Sequence of chain 1.A:
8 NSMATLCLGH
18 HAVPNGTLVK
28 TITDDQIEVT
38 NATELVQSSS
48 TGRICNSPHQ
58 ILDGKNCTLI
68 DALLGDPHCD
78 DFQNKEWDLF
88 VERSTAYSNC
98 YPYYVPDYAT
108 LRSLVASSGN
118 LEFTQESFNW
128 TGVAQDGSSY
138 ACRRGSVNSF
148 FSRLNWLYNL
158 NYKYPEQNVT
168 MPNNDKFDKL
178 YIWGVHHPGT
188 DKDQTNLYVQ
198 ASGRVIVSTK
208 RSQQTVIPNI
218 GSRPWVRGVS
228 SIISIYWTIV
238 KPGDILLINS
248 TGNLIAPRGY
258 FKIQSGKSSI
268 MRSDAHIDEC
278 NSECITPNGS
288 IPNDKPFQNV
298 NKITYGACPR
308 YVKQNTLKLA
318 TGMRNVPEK

Sequence of chain 3.A:
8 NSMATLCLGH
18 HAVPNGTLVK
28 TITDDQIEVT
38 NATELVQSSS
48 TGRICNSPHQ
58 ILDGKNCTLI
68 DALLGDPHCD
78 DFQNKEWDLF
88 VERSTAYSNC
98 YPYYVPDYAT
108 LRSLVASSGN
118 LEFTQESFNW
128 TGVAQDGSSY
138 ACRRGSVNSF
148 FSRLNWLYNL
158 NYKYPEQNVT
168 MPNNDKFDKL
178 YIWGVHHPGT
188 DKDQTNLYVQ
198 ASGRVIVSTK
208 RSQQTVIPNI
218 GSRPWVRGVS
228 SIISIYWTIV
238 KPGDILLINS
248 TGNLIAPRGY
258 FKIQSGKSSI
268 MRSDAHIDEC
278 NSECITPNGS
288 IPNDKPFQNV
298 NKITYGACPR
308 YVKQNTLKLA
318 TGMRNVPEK

This protein binds this small molecule.
Small molecule (SMILES): CC(=O)N[C@H]1[C@H](O[C@H]2[C@H](O)[C@@H](NC(C)=O)CO[C@@H]2CO)O[C@H](CO)[C@@H](O[C@H]2O[C@H](CO[C@H]3O[C@H](CO)[C@@H](O)[C@H](O)[C@@H]3O)[C@@H](O)[C@H](O[C@H]3O[C@H](CO)[C@@H](O)[C@H](O)[C@@H]3O[C@H]3O[C@H](CO)[C@@H](O)[C@H](O)[C@@H]3O)[C@@H]2O)[C@@H]1O

Binding-site contacts:
Ligand atom O5 contacts residue SER219 of chain 1.A at 4.0 Å.
Ligand atom C6 contacts residue TRP222 of chain 1.A at 3.8 Å (hydrophobic).
Ligand atom C6 contacts residue THR167 of chain 3.A at 3.3 Å.
Ligand atom C5 contacts residue SER219 of chain 1.A at 4.2 Å.
Ligand atom C2 contacts residue TRP222 of chain 1.A at 4.2 Å (hydrophobic).
Ligand atom C6 contacts residue TYR137 of chain 1.A at 3.8 Å (hydrophobic).
Ligand atom C5 contacts residue TRP222 of chain 1.A at 3.5 Å (hydrophobic).
Ligand atom C3 contacts residue TRP222 of chain 1.A at 4.3 Å (hydrophobic).
Ligand atom C7 contacts residue ASN165 of chain 3.A at 3.7 Å.
Ligand atom C5 contacts residue ASN165 of chain 3.A at 3.6 Å.
Ligand atom C2 contacts residue SER219 of chain 1.A at 3.2 Å.
Ligand atom N2 contacts residue ASN165 of chain 3.A at 2.9 Å (h-bond).
Ligand atom O7 contacts residue NAG1 of chain 3.F at 4.0 Å.
Ligand atom O5 contacts residue ASN165 of chain 3.A at 2.3 Å (h-bond).
Ligand atom O5 contacts residue TRP222 of chain 1.A at 4.1 Å.
Ligand atom C4 contacts residue SER219 of chain 1.A at 4.2 Å.
Ligand atom C7 contacts residue NAG1 of chain 3.F at 3.9 Å.
Ligand atom O7 contacts residue TRP222 of chain 1.A at 3.7 Å.
Ligand atom C1 contacts residue SER219 of chain 1.A at 3.0 Å.
Ligand atom O3 contacts residue SER219 of chain 1.A at 4.1 Å.
Ligand atom C8 contacts residue NAG1 of chain 3.F at 3.7 Å.
Ligand atom O6 contacts residue TRP222 of chain 1.A at 3.2 Å.
Ligand atom C4 contacts residue ASN165 of chain 3.A at 4.2 Å.
Ligand atom C6 contacts residue TRP222 of chain 1.A at 3.4 Å (hydrophobic).
Ligand atom O4 contacts residue TYR137 of chain 1.A at 4.0 Å.
Ligand atom O6 contacts residue THR167 of chain 3.A at 4.0 Å.
Ligand atom O7 contacts residue ASN165 of chain 3.A at 4.0 Å.
Ligand atom C2 contacts residue ASN165 of chain 3.A at 2.4 Å.
Ligand atom C1 contacts residue ASN165 of chain 3.A at 1.4 Å.
Ligand atom O6 contacts residue TYR137 of chain 1.A at 4.3 Å.
Ligand atom C5 contacts residue THR167 of chain 3.A at 4.1 Å.
Ligand atom C5 contacts residue LEU244 of chain 3.A at 4.1 Å (hydrophobic).
Ligand atom O5 contacts residue TRP222 of chain 1.A at 3.3 Å.
Ligand atom N2 contacts residue SER219 of chain 1.A at 3.1 Å (h-bond).
Ligand atom C3 contacts residue ASN165 of chain 3.A at 3.8 Å.
Ligand atom C3 contacts residue SER219 of chain 1.A at 3.2 Å.
Ligand atom O3 contacts residue TRP222 of chain 1.A at 4.2 Å.
Ligand atom C5 contacts residue TRP222 of chain 1.A at 4.1 Å (hydrophobic).
Ligand atom O6 contacts residue SER227 of chain 1.A at 3.8 Å.
Ligand atom C4 contacts residue TRP222 of chain 1.A at 3.7 Å (hydrophobic).